Sequence of chain 1.A:
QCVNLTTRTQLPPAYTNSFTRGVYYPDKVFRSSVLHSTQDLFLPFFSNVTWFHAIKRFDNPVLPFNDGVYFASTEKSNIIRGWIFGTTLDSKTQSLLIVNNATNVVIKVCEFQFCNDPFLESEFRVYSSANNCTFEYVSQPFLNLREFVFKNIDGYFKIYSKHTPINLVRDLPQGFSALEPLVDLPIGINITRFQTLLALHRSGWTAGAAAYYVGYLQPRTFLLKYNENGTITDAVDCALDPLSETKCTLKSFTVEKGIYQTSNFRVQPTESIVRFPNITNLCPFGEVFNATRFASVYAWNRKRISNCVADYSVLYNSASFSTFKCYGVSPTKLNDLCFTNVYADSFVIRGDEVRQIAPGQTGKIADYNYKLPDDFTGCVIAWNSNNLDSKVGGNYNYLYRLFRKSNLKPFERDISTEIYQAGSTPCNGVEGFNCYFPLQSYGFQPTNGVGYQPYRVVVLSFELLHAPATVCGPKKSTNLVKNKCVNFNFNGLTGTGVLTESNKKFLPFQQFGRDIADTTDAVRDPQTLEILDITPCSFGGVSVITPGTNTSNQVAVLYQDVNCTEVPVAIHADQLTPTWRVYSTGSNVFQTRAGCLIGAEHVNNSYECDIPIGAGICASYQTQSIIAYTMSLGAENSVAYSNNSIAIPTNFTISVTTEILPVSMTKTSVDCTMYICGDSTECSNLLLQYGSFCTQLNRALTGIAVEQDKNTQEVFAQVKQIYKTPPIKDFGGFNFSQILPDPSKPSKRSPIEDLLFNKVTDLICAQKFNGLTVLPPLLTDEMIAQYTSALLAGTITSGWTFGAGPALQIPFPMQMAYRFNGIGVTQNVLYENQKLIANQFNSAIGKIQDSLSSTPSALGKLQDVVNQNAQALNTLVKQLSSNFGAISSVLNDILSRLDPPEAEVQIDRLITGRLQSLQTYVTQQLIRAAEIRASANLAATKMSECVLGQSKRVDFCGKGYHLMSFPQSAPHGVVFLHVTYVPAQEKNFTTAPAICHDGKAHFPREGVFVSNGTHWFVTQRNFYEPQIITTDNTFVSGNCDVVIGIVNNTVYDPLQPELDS

Binding-site contacts:
Ligand atom C2 contacts residue GLU281 of chain 1.A at 4.5 Å.
Ligand atom C2 contacts residue ASN282 of chain 1.A at 2.5 Å.
Ligand atom C8 contacts residue GLU281 of chain 1.A at 3.3 Å.
Ligand atom C7 contacts residue ASN282 of chain 1.A at 3.6 Å.
Ligand atom N2 contacts residue GLU281 of chain 1.A at 3.4 Å (salt-bridge).
Ligand atom O6 contacts residue LYS558 of chain 1.C at 3.8 Å.
Ligand atom C3 contacts residue ASN282 of chain 1.A at 3.8 Å.
Ligand atom C7 contacts residue GLU281 of chain 1.A at 3.8 Å.
Ligand atom O7 contacts residue ASN282 of chain 1.A at 4.0 Å.
Ligand atom C4 contacts residue ASN282 of chain 1.A at 4.3 Å.
Ligand atom N2 contacts residue ASN282 of chain 1.A at 2.9 Å (h-bond).
Ligand atom C1 contacts residue ASN282 of chain 1.A at 1.4 Å.
Ligand atom C8 contacts residue ASN280 of chain 1.A at 4.3 Å.
Ligand atom C1 contacts residue GLU281 of chain 1.A at 4.3 Å.
Ligand atom O5 contacts residue ASN282 of chain 1.A at 2.4 Å (h-bond).
Ligand atom C5 contacts residue ASN282 of chain 1.A at 3.7 Å.

Sequence of chain 1.C:
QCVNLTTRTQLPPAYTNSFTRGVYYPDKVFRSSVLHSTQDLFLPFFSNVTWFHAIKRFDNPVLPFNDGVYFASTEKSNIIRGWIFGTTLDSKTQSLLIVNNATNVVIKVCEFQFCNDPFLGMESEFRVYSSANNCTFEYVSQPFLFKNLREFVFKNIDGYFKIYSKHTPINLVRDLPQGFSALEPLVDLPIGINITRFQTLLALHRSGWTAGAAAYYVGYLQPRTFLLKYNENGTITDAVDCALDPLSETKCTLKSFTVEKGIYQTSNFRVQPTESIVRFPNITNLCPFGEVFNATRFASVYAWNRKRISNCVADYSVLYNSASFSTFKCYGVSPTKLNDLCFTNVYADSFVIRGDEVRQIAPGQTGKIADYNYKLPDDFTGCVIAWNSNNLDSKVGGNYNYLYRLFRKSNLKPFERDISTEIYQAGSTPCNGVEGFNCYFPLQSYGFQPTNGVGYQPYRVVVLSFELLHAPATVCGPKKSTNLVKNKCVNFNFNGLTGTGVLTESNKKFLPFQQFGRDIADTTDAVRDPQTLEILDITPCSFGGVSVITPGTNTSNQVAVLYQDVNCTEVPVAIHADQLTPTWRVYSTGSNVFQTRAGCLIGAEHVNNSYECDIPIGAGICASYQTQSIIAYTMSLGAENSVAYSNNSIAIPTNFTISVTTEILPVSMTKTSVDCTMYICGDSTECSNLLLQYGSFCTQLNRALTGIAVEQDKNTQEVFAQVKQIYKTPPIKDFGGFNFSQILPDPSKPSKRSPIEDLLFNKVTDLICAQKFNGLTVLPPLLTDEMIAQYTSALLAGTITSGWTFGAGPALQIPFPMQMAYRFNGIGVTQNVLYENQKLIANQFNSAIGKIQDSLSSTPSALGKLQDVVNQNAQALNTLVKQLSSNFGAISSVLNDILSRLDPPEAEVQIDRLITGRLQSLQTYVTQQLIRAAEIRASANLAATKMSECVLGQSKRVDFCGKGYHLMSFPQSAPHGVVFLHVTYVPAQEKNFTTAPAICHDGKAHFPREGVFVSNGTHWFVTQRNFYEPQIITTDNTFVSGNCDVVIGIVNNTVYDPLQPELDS

The small molecule below binds the protein below.
Small molecule (SMILES): CC(=O)N[C@H]1[C@H](O[C@H]2[C@H](O)[C@@H](NC(C)=O)CO[C@@H]2CO)O[C@H](CO)[C@@H](O)[C@@H]1O